Sequence of chain 1.A:
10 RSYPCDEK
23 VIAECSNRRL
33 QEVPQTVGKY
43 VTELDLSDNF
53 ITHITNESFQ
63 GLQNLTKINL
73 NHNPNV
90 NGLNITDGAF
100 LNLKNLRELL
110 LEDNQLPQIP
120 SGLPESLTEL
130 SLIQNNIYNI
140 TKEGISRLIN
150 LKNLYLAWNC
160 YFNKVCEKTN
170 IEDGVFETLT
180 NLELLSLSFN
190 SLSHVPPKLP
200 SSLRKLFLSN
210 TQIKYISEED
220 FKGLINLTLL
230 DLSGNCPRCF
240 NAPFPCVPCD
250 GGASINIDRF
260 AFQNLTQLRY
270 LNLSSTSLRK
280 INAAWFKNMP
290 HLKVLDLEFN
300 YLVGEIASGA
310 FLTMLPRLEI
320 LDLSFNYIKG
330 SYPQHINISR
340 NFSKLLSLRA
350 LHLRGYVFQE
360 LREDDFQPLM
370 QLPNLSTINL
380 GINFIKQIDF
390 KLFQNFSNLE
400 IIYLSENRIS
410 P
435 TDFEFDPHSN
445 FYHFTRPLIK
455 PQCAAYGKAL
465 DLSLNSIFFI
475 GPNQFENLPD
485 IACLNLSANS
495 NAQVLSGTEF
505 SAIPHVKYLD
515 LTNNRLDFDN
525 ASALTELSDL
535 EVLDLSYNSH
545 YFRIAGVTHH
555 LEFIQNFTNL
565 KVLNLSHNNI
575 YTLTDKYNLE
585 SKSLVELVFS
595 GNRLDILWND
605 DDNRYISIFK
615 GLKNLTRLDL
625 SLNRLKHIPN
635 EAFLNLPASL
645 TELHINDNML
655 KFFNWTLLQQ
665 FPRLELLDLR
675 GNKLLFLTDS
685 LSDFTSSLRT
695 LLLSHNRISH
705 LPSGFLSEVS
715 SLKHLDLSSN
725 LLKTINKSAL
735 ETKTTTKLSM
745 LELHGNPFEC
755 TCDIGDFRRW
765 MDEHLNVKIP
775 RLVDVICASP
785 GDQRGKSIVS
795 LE

Binding-site contacts:
Ligand atom O7 contacts residue ASN373 of chain 1.A at 3.4 Å (h-bond).
Ligand atom C5 contacts residue ASN373 of chain 1.A at 3.6 Å.
Ligand atom O6 contacts residue PRO372 of chain 1.A at 3.7 Å.
Ligand atom C5 contacts residue PRO372 of chain 1.A at 4.5 Å (hydrophobic).
Ligand atom O5 contacts residue PRO372 of chain 1.A at 3.7 Å.
Ligand atom C8 contacts residue ARG348 of chain 1.A at 3.4 Å.
Ligand atom C1 contacts residue ASN373 of chain 1.A at 1.4 Å.
Ligand atom C8 contacts residue ASN373 of chain 1.A at 4.5 Å.
Ligand atom C7 contacts residue ASN373 of chain 1.A at 3.4 Å.
Ligand atom N2 contacts residue ASN373 of chain 1.A at 2.9 Å (h-bond).
Ligand atom C2 contacts residue ASN373 of chain 1.A at 2.5 Å.
Ligand atom C1 contacts residue PRO372 of chain 1.A at 4.3 Å (hydrophobic).
Ligand atom C4 contacts residue ASN373 of chain 1.A at 4.2 Å.
Ligand atom O5 contacts residue ASN373 of chain 1.A at 2.3 Å (h-bond).
Ligand atom C3 contacts residue ASN373 of chain 1.A at 3.8 Å.

The small molecule below binds the protein below.
Small molecule (SMILES): CC(=O)N[C@@H]1[C@@H](O)[C@H](O)[C@@H](CO)O[C@H]1O